A protein and the small-molecule ligand that binds it are described below.
Small molecule (SMILES): CC(=O)N[C@H]1[C@H](O[C@H]2[C@H](O)[C@@H](NC(C)=O)CO[C@@H]2CO[C@H]2O[C@@H](C)[C@@H](O)[C@@H](O)[C@@H]2O)O[C@H](CO)[C@@H](O[C@@H]2O[C@H](CO[C@H]3O[C@H](CO)[C@@H](O)[C@H](O)[C@@H]3O[C@@H]3O[C@H](CO)[C@@H](O[C@@H]4O[C@H](CO)[C@H](O)[C@H](O)[C@H]4O)[C@H](O)[C@H]3NC(C)=O)[C@@H](O)[C@H](O[C@H]3O[C@H](CO)[C@@H](O)[C@H](O)[C@@H]3O)[C@@H]2O)[C@@H]1O

Sequence of chain 1.A:
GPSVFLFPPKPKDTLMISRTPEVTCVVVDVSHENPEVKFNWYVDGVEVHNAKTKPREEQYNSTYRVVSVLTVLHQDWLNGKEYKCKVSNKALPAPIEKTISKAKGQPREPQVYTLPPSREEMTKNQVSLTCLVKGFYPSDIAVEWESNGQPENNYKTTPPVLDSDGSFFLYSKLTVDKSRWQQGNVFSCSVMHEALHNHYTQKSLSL

Binding-site contacts:
Ligand atom O2 contacts residue THR24 of chain 1.A at 3.0 Å (h-bond).
Ligand atom O4 contacts residue LYS10 of chain 1.A at 2.7 Å (salt-bridge).
Ligand atom O6 contacts residue PHE7 of chain 1.A at 3.5 Å.
Ligand atom O7 contacts residue ASN61 of chain 1.A at 2.7 Å (h-bond).
Ligand atom C1 contacts residue ASN61 of chain 1.A at 1.4 Å.
Ligand atom O3 contacts residue GLU22 of chain 1.A at 3.1 Å (salt-bridge).
Ligand atom C3 contacts residue LYS10 of chain 1.A at 3.7 Å.
Ligand atom N2 contacts residue ASP29 of chain 1.A at 2.8 Å (salt-bridge).
Ligand atom O5 contacts residue LYS10 of chain 1.A at 2.7 Å (salt-bridge).
Ligand atom C6 contacts residue PHE7 of chain 1.A at 3.6 Å (hydrophobic).
Ligand atom O3 contacts residue ASN61 of chain 1.A at 3.5 Å (h-bond).
Ligand atom C1 contacts residue LYS10 of chain 1.A at 3.2 Å.
Ligand atom O7 contacts residue VAL28 of chain 1.A at 3.4 Å.
Ligand atom C7 contacts residue ASN61 of chain 1.A at 3.0 Å.
Ligand atom C2 contacts residue LYS10 of chain 1.A at 3.2 Å.
Ligand atom C3 contacts residue ASP29 of chain 1.A at 3.5 Å.
Ligand atom C4 contacts residue LYS10 of chain 1.A at 3.5 Å.
Ligand atom C5 contacts residue LYS10 of chain 1.A at 3.5 Å.
Ligand atom C5 contacts residue ASN61 of chain 1.A at 3.6 Å.
Ligand atom O3 contacts residue LYS10 of chain 1.A at 3.7 Å.
Ligand atom O4 contacts residue LYS10 of chain 1.A at 3.2 Å (salt-bridge).
Ligand atom C5 contacts residue PHE7 of chain 1.A at 3.6 Å (hydrophobic).
Ligand atom C2 contacts residue ASN61 of chain 1.A at 2.4 Å.
Ligand atom O3 contacts residue ARG65 of chain 1.A at 3.2 Å (salt-bridge).
Ligand atom O7 contacts residue ARG65 of chain 1.A at 3.0 Å (salt-bridge).
Ligand atom O5 contacts residue ASN61 of chain 1.A at 2.3 Å (h-bond).
Ligand atom C6 contacts residue GLN59 of chain 1.A at 3.3 Å.
Ligand atom N2 contacts residue ASN61 of chain 1.A at 2.9 Å (h-bond).
Ligand atom O3 contacts residue PRO9 of chain 1.A at 3.5 Å.
Ligand atom C1 contacts residue THR63 of chain 1.A at 3.7 Å.
Ligand atom O3 contacts residue ASP29 of chain 1.A at 3.7 Å.
Ligand atom C7 contacts residue ASP29 of chain 1.A at 3.7 Å.
Ligand atom C2 contacts residue PRO8 of chain 1.A at 3.6 Å (hydrophobic).
Ligand atom O3 contacts residue LYS10 of chain 1.A at 2.7 Å (salt-bridge).
Ligand atom C1 contacts residue PHE7 of chain 1.A at 3.7 Å (hydrophobic).
Ligand atom O2 contacts residue PRO8 of chain 1.A at 2.9 Å (h-bond).
Ligand atom C2 contacts residue THR24 of chain 1.A at 3.7 Å.
Ligand atom O2 contacts residue GLU22 of chain 1.A at 3.4 Å (salt-bridge).
Ligand atom C6 contacts residue THR24 of chain 1.A at 3.7 Å.
Ligand atom C2 contacts residue ASP29 of chain 1.A at 3.6 Å.